Binding-site contacts:
Ligand atom O2 contacts residue 2501 of chain 1.C at 3.8 Å.
Ligand atom C1 contacts residue ADP1 of chain 1.B at 3.2 Å.
Ligand atom O5 contacts residue HIS161 of chain 1.A at 3.9 Å.
Ligand atom C3 contacts residue GLU377 of chain 1.A at 3.4 Å.
Ligand atom O4 contacts residue CYS379 of chain 1.A at 3.3 Å.
Ligand atom O3 contacts residue GLU377 of chain 1.A at 2.5 Å (salt-bridge).
Ligand atom C3 contacts residue CYS379 of chain 1.A at 3.8 Å (hydrophobic).
Ligand atom C2 contacts residue PRO378 of chain 1.A at 3.6 Å (hydrophobic).
Ligand atom C3 contacts residue GLY380 of chain 1.A at 3.7 Å.
Ligand atom C2 contacts residue 2501 of chain 1.C at 3.9 Å.
Ligand atom O6 contacts residue ASN246 of chain 1.A at 3.3 Å (h-bond).
Ligand atom O5 contacts residue ADP1 of chain 1.B at 3.1 Å (h-bond).
Ligand atom O5 contacts residue LEU19 of chain 1.A at 3.7 Å.
Ligand atom O6 contacts residue VAL211 of chain 1.A at 3.4 Å.
Ligand atom C2 contacts residue ADP1 of chain 1.B at 3.5 Å.
Ligand atom O3 contacts residue GLY380 of chain 1.A at 2.8 Å (h-bond).
Ligand atom O2 contacts residue HIS161 of chain 1.A at 3.8 Å.
Ligand atom C1 contacts residue 2501 of chain 1.C at 2.7 Å.
Ligand atom C6 contacts residue GLY18 of chain 1.A at 3.8 Å.
Ligand atom C6 contacts residue ASN246 of chain 1.A at 3.2 Å.
Ligand atom C3 contacts residue ADP1 of chain 1.B at 3.2 Å.
Ligand atom C2 contacts residue HIS161 of chain 1.A at 3.2 Å.
Ligand atom O2 contacts residue ADP1 of chain 1.B at 2.6 Å (h-bond).
Ligand atom C4 contacts residue GLY380 of chain 1.A at 3.6 Å.
Ligand atom O4 contacts residue ADP1 of chain 1.B at 2.1 Å (h-bond).
Ligand atom C5 contacts residue GLY18 of chain 1.A at 3.6 Å.
Ligand atom O3 contacts residue CYS379 of chain 1.A at 2.7 Å (h-bond).
Ligand atom O3 contacts residue PRO378 of chain 1.A at 3.3 Å.
Ligand atom O2 contacts residue PRO378 of chain 1.A at 3.8 Å.
Ligand atom C1 contacts residue HIS161 of chain 1.A at 2.9 Å.
Ligand atom O2 contacts residue ASN162 of chain 1.A at 3.2 Å (h-bond).
Ligand atom O4 contacts residue GLY380 of chain 1.A at 2.8 Å (h-bond).
Ligand atom C5 contacts residue ADP1 of chain 1.B at 2.9 Å.
Ligand atom C4 contacts residue CYS379 of chain 1.A at 3.6 Å (hydrophobic).
Ligand atom O6 contacts residue HIS161 of chain 1.A at 2.8 Å (h-bond).
Ligand atom O5 contacts residue 2501 of chain 1.C at 3.0 Å.
Ligand atom O4 contacts residue LEU381 of chain 1.A at 3.6 Å (h-bond).
Ligand atom O2 contacts residue GLN304 of chain 1.A at 3.6 Å.
Ligand atom C6 contacts residue ADP1 of chain 1.B at 3.9 Å.
Ligand atom C4 contacts residue ADP1 of chain 1.B at 2.9 Å.

Sequence of chain 1.A:
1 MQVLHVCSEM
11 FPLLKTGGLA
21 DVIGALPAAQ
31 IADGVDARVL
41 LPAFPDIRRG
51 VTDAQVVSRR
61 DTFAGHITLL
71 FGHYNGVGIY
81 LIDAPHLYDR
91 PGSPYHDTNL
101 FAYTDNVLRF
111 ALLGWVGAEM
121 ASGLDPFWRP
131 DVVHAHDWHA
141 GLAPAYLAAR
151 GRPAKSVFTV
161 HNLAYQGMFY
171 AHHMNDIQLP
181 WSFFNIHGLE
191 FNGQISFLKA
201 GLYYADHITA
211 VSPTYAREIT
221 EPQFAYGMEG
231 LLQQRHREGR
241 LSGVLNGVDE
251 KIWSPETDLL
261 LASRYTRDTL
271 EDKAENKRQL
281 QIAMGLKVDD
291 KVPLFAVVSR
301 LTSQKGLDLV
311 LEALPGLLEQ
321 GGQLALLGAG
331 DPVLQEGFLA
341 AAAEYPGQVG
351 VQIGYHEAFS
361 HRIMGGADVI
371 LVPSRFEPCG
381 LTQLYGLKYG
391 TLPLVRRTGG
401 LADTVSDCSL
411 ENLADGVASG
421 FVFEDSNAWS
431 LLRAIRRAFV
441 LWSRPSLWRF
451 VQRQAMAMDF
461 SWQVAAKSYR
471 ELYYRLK

The protein below binds the small molecule below.
Small molecule (SMILES): OC[C@H]1OC[C@H](O)[C@@H](O)[C@@H]1O